Sequence of chain 10.D:
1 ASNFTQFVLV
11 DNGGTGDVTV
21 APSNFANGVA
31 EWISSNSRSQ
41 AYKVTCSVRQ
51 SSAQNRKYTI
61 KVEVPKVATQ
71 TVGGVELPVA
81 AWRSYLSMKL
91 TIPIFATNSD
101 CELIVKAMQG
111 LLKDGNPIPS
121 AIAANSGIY

Binding-site contacts:
Ligand atom C2 contacts residue SER47 of chain 10.C at 3.2 Å.
Ligand atom N7 contacts residue TYR85 of chain 10.C at 3.6 Å.
Ligand atom OP2 contacts residue SER51 of chain 10.D at 3.5 Å (h-bond).
Ligand atom C5 contacts residue TYR85 of chain 10.C at 3.7 Å (hydrophobic).
Ligand atom P contacts residue SER51 of chain 10.D at 3.4 Å.
Ligand atom N6 contacts residue THR91 of chain 10.D at 3.4 Å (h-bond).
Ligand atom O5' contacts residue LYS57 of chain 10.D at 3.1 Å (salt-bridge).
Ligand atom N6 contacts residue THR45 of chain 10.C at 2.9 Å (h-bond).
Ligand atom P contacts residue LYS89 of chain 10.D at 3.4 Å.
Ligand atom N7 contacts residue THR45 of chain 10.C at 2.5 Å (h-bond).
Ligand atom OP2 contacts residue LYS89 of chain 10.D at 3.5 Å (salt-bridge).
Ligand atom OP1 contacts residue LYS89 of chain 10.D at 3.3 Å (salt-bridge).
Ligand atom N1 contacts residue SER47 of chain 10.C at 2.8 Å (h-bond).
Ligand atom C6 contacts residue THR45 of chain 10.C at 3.5 Å.
Ligand atom OP1 contacts residue ASN55 of chain 10.D at 3.4 Å (h-bond).
Ligand atom C8 contacts residue THR45 of chain 10.C at 3.6 Å.
Ligand atom O2' contacts residue GLU63 of chain 10.C at 3.6 Å.
Ligand atom OP1 contacts residue SER51 of chain 10.D at 2.8 Å (h-bond).
Ligand atom C5' contacts residue ARG49 of chain 10.D at 3.1 Å.
Ligand atom C5 contacts residue THR45 of chain 10.C at 3.2 Å.
Ligand atom C8 contacts residue TYR85 of chain 10.C at 3.7 Å (hydrophobic).
Ligand atom OP2 contacts residue LYS57 of chain 10.D at 2.6 Å (salt-bridge).
Ligand atom C6 contacts residue TYR85 of chain 10.C at 3.7 Å (hydrophobic).
Ligand atom C5' contacts residue TYR85 of chain 10.C at 3.7 Å (hydrophobic).
Ligand atom N7 contacts residue LYS61 of chain 10.C at 3.5 Å.
Ligand atom N1 contacts residue THR59 of chain 10.C at 3.5 Å.
Ligand atom P contacts residue ARG49 of chain 10.D at 3.2 Å.
Ligand atom OP2 contacts residue ASN55 of chain 10.D at 3.5 Å (h-bond).
Ligand atom P contacts residue LYS57 of chain 10.D at 3.2 Å.
Ligand atom N6 contacts residue THR59 of chain 10.C at 2.9 Å (h-bond).
Ligand atom OP2 contacts residue LYS89 of chain 10.D at 3.4 Å (salt-bridge).
Ligand atom O3' contacts residue ARG49 of chain 10.D at 3.0 Å (salt-bridge).
Ligand atom OP1 contacts residue LYS57 of chain 10.D at 2.8 Å.
Ligand atom OP2 contacts residue LYS43 of chain 10.C at 3.0 Å (salt-bridge).
Ligand atom OP1 contacts residue ARG49 of chain 10.D at 2.5 Å (salt-bridge).
Ligand atom OP1 contacts residue SER52 of chain 10.D at 2.9 Å (h-bond).
Ligand atom OP2 contacts residue TYR85 of chain 10.C at 2.9 Å (h-bond).
Ligand atom OP2 contacts residue LYS57 of chain 10.D at 3.2 Å (salt-bridge).
Ligand atom O5' contacts residue ARG49 of chain 10.D at 3.6 Å (salt-bridge).
Ligand atom O3' contacts residue SER51 of chain 10.D at 3.4 Å.

A protein and the small-molecule ligand that binds it are described below.
Small molecule (SMILES): Nc1ccn([C@@H]2O[C@H](CO[P](=O)(O)O[C@H]3[C@@H](O)[C@H](n4cnc5c(N)ncnc54)O[C@@H]3CO[P](=O)(O)O[C@H]3[C@@H](O)[C@H](n4cnc5c(=O)nc(N)[nH]c54)O[C@@H]3CO[P](=O)(O)O[C@H]3[C@@H](O)[C@H](n4cnc5c(N)ncnc54)O[C@@H]3CO[P](=O)(O)O[C@H]3[C@@H](O)[C@H](n4cnc5c(N)ncnc54)O[C@@H]3CO[P](=O)(O)O[C@H]3[C@@H](O)[C@H](n4ccc(=O)[nH]c4=O)O[C@@H]3CO[P](=O)(O)O[C@H]3[C@@H](O)[C@H](n4ccc(N)nc4=O)O[C@@H]3CO[P](=O)(O)O[C@H]3[C@@H](O)[C@H](n4ccc(=O)[nH]c4=O)O[C@@H]3CO[P](=O)(O)O[C@H]3[C@@H](O)[C@H](n4cnc5c(=O)nc(N)[nH]c54)O[C@@H]3COPO)[C@@H](O)[C@H]2O)c(=O)n1

Sequence of chain 10.C:
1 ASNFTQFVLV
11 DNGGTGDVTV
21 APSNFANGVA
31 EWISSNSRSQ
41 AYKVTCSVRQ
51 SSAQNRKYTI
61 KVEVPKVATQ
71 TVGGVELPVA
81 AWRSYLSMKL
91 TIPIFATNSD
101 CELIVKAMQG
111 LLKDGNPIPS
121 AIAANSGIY